Sequence of chain 14.A:
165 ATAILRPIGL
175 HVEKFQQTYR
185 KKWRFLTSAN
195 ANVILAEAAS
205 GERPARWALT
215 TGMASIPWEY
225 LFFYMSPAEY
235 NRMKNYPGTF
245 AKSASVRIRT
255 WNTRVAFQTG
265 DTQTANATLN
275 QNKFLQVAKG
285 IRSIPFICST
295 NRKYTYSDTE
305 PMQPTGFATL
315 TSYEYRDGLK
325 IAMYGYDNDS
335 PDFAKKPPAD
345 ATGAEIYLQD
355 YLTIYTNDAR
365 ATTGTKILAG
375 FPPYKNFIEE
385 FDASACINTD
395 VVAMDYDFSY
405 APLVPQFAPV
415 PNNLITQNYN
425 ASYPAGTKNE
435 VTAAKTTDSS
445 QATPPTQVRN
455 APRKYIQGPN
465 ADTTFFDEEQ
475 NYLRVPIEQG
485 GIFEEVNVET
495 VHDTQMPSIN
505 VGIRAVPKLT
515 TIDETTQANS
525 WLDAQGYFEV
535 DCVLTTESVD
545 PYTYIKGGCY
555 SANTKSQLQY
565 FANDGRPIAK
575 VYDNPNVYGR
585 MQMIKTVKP

Sequence of chain 15.A:
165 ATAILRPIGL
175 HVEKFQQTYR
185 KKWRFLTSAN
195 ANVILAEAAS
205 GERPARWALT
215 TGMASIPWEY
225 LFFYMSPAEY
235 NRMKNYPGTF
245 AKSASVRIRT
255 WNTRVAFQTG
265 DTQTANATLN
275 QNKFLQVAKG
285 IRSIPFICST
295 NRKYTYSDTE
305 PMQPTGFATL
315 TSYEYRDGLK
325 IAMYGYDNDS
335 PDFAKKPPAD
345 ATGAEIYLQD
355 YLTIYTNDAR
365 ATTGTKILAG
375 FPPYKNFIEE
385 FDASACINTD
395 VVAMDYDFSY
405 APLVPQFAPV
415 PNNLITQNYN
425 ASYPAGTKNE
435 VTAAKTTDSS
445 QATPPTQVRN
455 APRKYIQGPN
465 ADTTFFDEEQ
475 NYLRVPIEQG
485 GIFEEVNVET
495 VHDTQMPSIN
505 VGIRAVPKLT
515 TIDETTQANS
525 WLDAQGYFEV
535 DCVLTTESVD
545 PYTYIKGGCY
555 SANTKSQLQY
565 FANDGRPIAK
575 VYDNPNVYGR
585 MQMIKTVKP

The protein below binds the small molecule below.
Small molecule (SMILES): N=c1ccn([C@H]2C[C@H](O[P](=O)(O)OC[C@H]3O[C@@H](n4cnc5c(N)ncnc54)C[C@@H]3O[P](=O)(O)OC[C@H]3O[C@@H](n4cnc5c(=O)nc(N)[nH]c54)C[C@@H]3O[P](=O)(O)OC[C@H]3O[C@@H](n4cnc5c(=O)nc(N)[nH]c54)C[C@@H]3O[P](=O)(O)OC[C@H]3O[C@@H](n4ccc(=N)[nH]c4=O)C[C@@H]3O[P](=O)(O)OC[C@H]3O[C@@H](n4ccc(=N)[nH]c4=O)C[C@@H]3O[P](=O)(O)OC[C@H]3O[C@@H](n4cnc5c(N)ncnc54)C[C@@H]3O[P](=O)(O)OC[C@H]3O[C@@H](n4cnc5c(N)ncnc54)C[C@@H]3O)[C@@H](COP(=O)=O)O2)c(=O)[nH]1

Binding-site contacts:
Ligand atom OP2 contacts residue SER287 of chain 15.A at 2.9 Å.
Ligand atom O2 contacts residue DG2 of chain 15.B at 2.8 Å (h-bond).
Ligand atom C2 contacts residue ASP401 of chain 15.A at 3.1 Å.
Ligand atom N3 contacts residue DG2 of chain 15.B at 2.9 Å (h-bond).
Ligand atom O2 contacts residue LYS559 of chain 14.A at 2.8 Å (salt-bridge).
Ligand atom C5 contacts residue ARG170 of chain 14.A at 2.4 Å.
Ligand atom C4 contacts residue ASN491 of chain 14.A at 2.5 Å.
Ligand atom OP2 contacts residue ASN491 of chain 14.A at 2.9 Å.
Ligand atom N4 contacts residue DG2 of chain 15.B at 2.9 Å (h-bond).
Ligand atom C5 contacts residue ASP497 of chain 15.A at 3.1 Å.
Ligand atom N3 contacts residue ARG170 of chain 14.A at 2.0 Å (salt-bridge).
Ligand atom N6 contacts residue GLN410 of chain 14.A at 2.7 Å (h-bond).
Ligand atom O6 contacts residue ASP401 of chain 15.A at 2.7 Å (salt-bridge).
Ligand atom N6 contacts residue SER555 of chain 14.A at 3.1 Å.
Ligand atom O2 contacts residue PRO171 of chain 14.A at 3.0 Å (h-bond).
Ligand atom C2 contacts residue ASP399 of chain 15.A at 3.1 Å.
Ligand atom OP1 contacts residue PRO501 of chain 15.A at 3.1 Å.
Ligand atom N4 contacts residue ARG170 of chain 14.A at 0.6 Å (salt-bridge).
Ligand atom N4 contacts residue ASN491 of chain 14.A at 2.7 Å (h-bond).
Ligand atom OP1 contacts residue GLY284 of chain 15.A at 3.0 Å.
Ligand atom O4' contacts residue THR558 of chain 14.A at 3.1 Å.
Ligand atom N2 contacts residue ASP401 of chain 15.A at 2.8 Å (salt-bridge).
Ligand atom N1 contacts residue MET398 of chain 15.A at 3.0 Å.
Ligand atom OP1 contacts residue PRO289 of chain 15.A at 3.2 Å.
Ligand atom O3' contacts residue LYS178 of chain 14.A at 2.9 Å.
Ligand atom C6 contacts residue ASN491 of chain 14.A at 3.1 Å.
Ligand atom O3' contacts residue VAL492 of chain 14.A at 3.2 Å.
Ligand atom N7 contacts residue GLN499 of chain 15.A at 2.8 Å (h-bond).
Ligand atom N7 contacts residue THR498 of chain 15.A at 3.1 Å.
Ligand atom O2 contacts residue THR558 of chain 14.A at 2.7 Å (h-bond).
Ligand atom C5 contacts residue ASN491 of chain 14.A at 2.3 Å.
Ligand atom OP2 contacts residue VAL492 of chain 14.A at 2.5 Å (h-bond).
Ligand atom C4 contacts residue ARG170 of chain 14.A at 1.2 Å.
Ligand atom N1 contacts residue ASP401 of chain 15.A at 2.6 Å (salt-bridge).
Ligand atom C2 contacts residue MET398 of chain 15.A at 2.7 Å (hydrophobic).
Ligand atom O4' contacts residue GLN499 of chain 15.A at 3.0 Å (h-bond).
Ligand atom N2 contacts residue SER403 of chain 15.A at 3.0 Å (h-bond).
Ligand atom O3' contacts residue PRO289 of chain 15.A at 3.1 Å.
Ligand atom N1 contacts residue PRO545 of chain 14.A at 3.2 Å.
Ligand atom C4 contacts residue ASP497 of chain 15.A at 3.1 Å.